Sequence of chain 1.A:
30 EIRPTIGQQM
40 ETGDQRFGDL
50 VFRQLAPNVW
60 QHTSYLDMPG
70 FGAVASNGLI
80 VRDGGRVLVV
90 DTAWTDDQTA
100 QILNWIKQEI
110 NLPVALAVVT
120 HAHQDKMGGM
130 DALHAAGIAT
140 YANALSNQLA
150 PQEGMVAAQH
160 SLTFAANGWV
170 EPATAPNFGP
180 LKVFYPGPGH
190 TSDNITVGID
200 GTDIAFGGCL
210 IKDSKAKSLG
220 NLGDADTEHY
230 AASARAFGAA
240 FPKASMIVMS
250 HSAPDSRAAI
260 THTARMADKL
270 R

The small molecule below binds the protein below.
Small molecule (SMILES): CC1(C)S[C@H]([C@H](NC(=O)Cc2ccccc2)C(=O)O)N[C@H]1C(=O)O

Binding-site contacts:
Ligand atom C8 contacts residue LEU65 of chain 1.A at 2.7 Å (hydrophobic).
Ligand atom O5 contacts residue ASP124 of chain 1.A at 3.1 Å (salt-bridge).
Ligand atom N1 contacts residue ZN1 of chain 1.E at 2.2 Å.
Ligand atom O2 contacts residue ZN1 of chain 1.E at 2.2 Å.
Ligand atom C13 contacts residue HIS250 of chain 1.A at 3.3 Å.
Ligand atom C10 contacts residue LEU65 of chain 1.A at 3.7 Å (hydrophobic).
Ligand atom C16 contacts residue TRP93 of chain 1.A at 3.7 Å (hydrophobic).
Ligand atom C8 contacts residue MET67 of chain 1.A at 3.5 Å (hydrophobic).
Ligand atom C9 contacts residue ZN1 of chain 1.E at 3.0 Å.
Ligand atom C2 contacts residue ZN1 of chain 1.D at 3.2 Å.
Ligand atom O2 contacts residue LYS211 of chain 1.A at 3.2 Å (salt-bridge).
Ligand atom O1 contacts residue ASN220 of chain 1.A at 3.0 Å (h-bond).
Ligand atom O4 contacts residue ZN1 of chain 1.D at 2.5 Å.
Ligand atom C5 contacts residue ZN1 of chain 1.E at 3.0 Å.
Ligand atom O5 contacts residue GLN123 of chain 1.A at 3.2 Å (h-bond).
Ligand atom C12 contacts residue ASN220 of chain 1.A at 3.5 Å.
Ligand atom C3 contacts residue LEU65 of chain 1.A at 3.7 Å (hydrophobic).
Ligand atom C9 contacts residue HIS250 of chain 1.A at 3.8 Å.
Ligand atom C11 contacts residue TRP93 of chain 1.A at 3.6 Å (hydrophobic).
Ligand atom O2 contacts residue HIS250 of chain 1.A at 3.0 Å (h-bond).
Ligand atom C4 contacts residue ASP124 of chain 1.A at 3.3 Å.
Ligand atom C1 contacts residue ASP124 of chain 1.A at 3.7 Å.
Ligand atom O3 contacts residue ASN220 of chain 1.A at 3.2 Å (h-bond).
Ligand atom O5 contacts residue TRP93 of chain 1.A at 3.6 Å.
Ligand atom O1 contacts residue GLY219 of chain 1.A at 3.3 Å.
Ligand atom N1 contacts residue HIS250 of chain 1.A at 3.6 Å.
Ligand atom C10 contacts residue MET67 of chain 1.A at 3.6 Å (hydrophobic).
Ligand atom O2 contacts residue CYS208 of chain 1.A at 3.4 Å.
Ligand atom O4 contacts residue HIS122 of chain 1.A at 3.1 Å (h-bond).
Ligand atom C4 contacts residue ZN1 of chain 1.E at 3.3 Å.
Ligand atom C9 contacts residue LYS211 of chain 1.A at 3.4 Å.
Ligand atom N1 contacts residue ASP124 of chain 1.A at 3.1 Å (salt-bridge).
Ligand atom O1 contacts residue LYS211 of chain 1.A at 2.8 Å (salt-bridge).
Ligand atom O4 contacts residue HIS189 of chain 1.A at 2.8 Å.
Ligand atom C9 contacts residue HIS189 of chain 1.A at 3.8 Å.
Ligand atom C2 contacts residue HIS122 of chain 1.A at 3.3 Å.
Ligand atom C7 contacts residue LEU65 of chain 1.A at 2.6 Å (hydrophobic).
Ligand atom O3 contacts residue HIS122 of chain 1.A at 3.6 Å (h-bond).
Ligand atom C13 contacts residue ZN1 of chain 1.E at 3.6 Å.
Ligand atom C3 contacts residue GLN123 of chain 1.A at 3.6 Å.